Sequence of chain 1.G:
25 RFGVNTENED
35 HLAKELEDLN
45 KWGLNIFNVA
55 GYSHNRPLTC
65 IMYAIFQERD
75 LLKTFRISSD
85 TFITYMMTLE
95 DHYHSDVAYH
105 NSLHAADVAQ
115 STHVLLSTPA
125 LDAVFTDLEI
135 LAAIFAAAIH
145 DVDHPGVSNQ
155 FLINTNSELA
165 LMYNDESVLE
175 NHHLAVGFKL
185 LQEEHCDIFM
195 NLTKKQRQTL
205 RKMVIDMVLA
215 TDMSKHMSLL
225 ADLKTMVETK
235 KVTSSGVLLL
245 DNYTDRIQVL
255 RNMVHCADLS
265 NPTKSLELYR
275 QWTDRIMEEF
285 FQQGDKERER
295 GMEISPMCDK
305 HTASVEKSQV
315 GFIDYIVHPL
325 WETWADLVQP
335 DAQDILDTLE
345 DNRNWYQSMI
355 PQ

A protein and the small-molecule ligand that binds it are described below.
Small molecule (SMILES): COc1ccc2c(Nc3c(Cl)cncc3Cl)cc(=O)oc2c1OC1CCCC1

Binding-site contacts:
Ligand atom CL20 contacts residue ASP262 of chain 1.G at 3.4 Å.
Ligand atom C11 contacts residue ILE280 of chain 1.G at 3.8 Å (hydrophobic).
Ligand atom C7 contacts residue SER312 of chain 1.G at 3.8 Å.
Ligand atom C12 contacts residue PHE316 of chain 1.G at 4.0 Å (hydrophobic).
Ligand atom C13 contacts residue TYR103 of chain 1.G at 3.9 Å (hydrophobic).
Ligand atom C13 contacts residue PHE316 of chain 1.G at 4.0 Å (hydrophobic).
Ligand atom N22 contacts residue THR215 of chain 1.G at 3.7 Å.
Ligand atom C21 contacts residue THR215 of chain 1.G at 3.3 Å.
Ligand atom C1 contacts residue PHE316 of chain 1.G at 3.3 Å (hydrophobic).
Ligand atom C2 contacts residue PHE316 of chain 1.G at 3.4 Å (hydrophobic).
Ligand atom C5 contacts residue PHE284 of chain 1.G at 3.9 Å (hydrophobic).
Ligand atom OB contacts residue PHE316 of chain 1.G at 3.9 Å.
Ligand atom C19 contacts residue ASP262 of chain 1.G at 3.9 Å.
Ligand atom C6 contacts residue MET301 of chain 1.G at 3.7 Å (hydrophobic).
Ligand atom CL25 contacts residue HIS104 of chain 1.G at 3.9 Å.
Ligand atom CA contacts residue PHE316 of chain 1.G at 3.5 Å (hydrophobic).
Ligand atom OA contacts residue PHE316 of chain 1.G at 3.3 Å.
Ligand atom C12 contacts residue ASN265 of chain 1.G at 3.7 Å.
Ligand atom C19 contacts residue MET217 of chain 1.G at 4.0 Å (hydrophobic).
Ligand atom C9 contacts residue PHE316 of chain 1.G at 3.5 Å (hydrophobic).
Ligand atom N22 contacts residue MET217 of chain 1.G at 3.7 Å.
Ligand atom C11 contacts residue ASN265 of chain 1.G at 3.9 Å.
Ligand atom N22 contacts residue MG1 of chain 1.EA at 3.9 Å.
Ligand atom CL20 contacts residue LEU263 of chain 1.G at 3.3 Å.
Ligand atom C9 contacts residue ILE280 of chain 1.G at 3.9 Å (hydrophobic).
Ligand atom C5 contacts residue GLN313 of chain 1.G at 3.4 Å.
Ligand atom O3 contacts residue PHE316 of chain 1.G at 3.6 Å.
Ligand atom C7 contacts residue MET301 of chain 1.G at 3.5 Å (hydrophobic).
Ligand atom C11 contacts residue THR277 of chain 1.G at 3.7 Å.
Ligand atom C4 contacts residue GLN313 of chain 1.G at 4.0 Å.
Ligand atom C21 contacts residue ASP262 of chain 1.G at 3.7 Å.
Ligand atom C14 contacts residue PHE316 of chain 1.G at 3.5 Å (hydrophobic).
Ligand atom O10 contacts residue ILE280 of chain 1.G at 3.6 Å.
Ligand atom O10 contacts residue GLN313 of chain 1.G at 3.2 Å (h-bond).
Ligand atom C5 contacts residue MET281 of chain 1.G at 3.9 Å (hydrophobic).
Ligand atom C6 contacts residue SER312 of chain 1.G at 3.5 Å.
Ligand atom C6 contacts residue GLN313 of chain 1.G at 3.6 Å.
Ligand atom C21 contacts residue MET217 of chain 1.G at 3.6 Å (hydrophobic).
Ligand atom O3 contacts residue GLN313 of chain 1.G at 3.4 Å (h-bond).
Ligand atom C11 contacts residue GLN313 of chain 1.G at 3.7 Å.